Binding-site contacts:
Ligand atom C8 contacts residue ASP526 of chain 1.F at 4.1 Å.
Ligand atom C1 contacts residue ASN529 of chain 1.F at 1.4 Å.
Ligand atom C7 contacts residue SER403 of chain 1.F at 3.2 Å.
Ligand atom O5 contacts residue ASN529 of chain 1.F at 2.4 Å (h-bond).
Ligand atom O7 contacts residue ASN529 of chain 1.F at 3.7 Å.
Ligand atom O7 contacts residue SER403 of chain 1.F at 2.9 Å (h-bond).
Ligand atom C8 contacts residue SER403 of chain 1.F at 3.5 Å.
Ligand atom C4 contacts residue ASN529 of chain 1.F at 4.2 Å.
Ligand atom O7 contacts residue SER528 of chain 1.F at 4.1 Å.
Ligand atom C3 contacts residue ASN529 of chain 1.F at 3.8 Å.
Ligand atom C8 contacts residue SER528 of chain 1.F at 3.9 Å.
Ligand atom C5 contacts residue ASN529 of chain 1.F at 3.7 Å.
Ligand atom C2 contacts residue ASN529 of chain 1.F at 2.4 Å.
Ligand atom N2 contacts residue ASN529 of chain 1.F at 2.9 Å (h-bond).
Ligand atom C7 contacts residue SER528 of chain 1.F at 4.3 Å.
Ligand atom C3 contacts residue SER403 of chain 1.F at 4.1 Å.
Ligand atom C7 contacts residue ASN529 of chain 1.F at 3.5 Å.
Ligand atom O3 contacts residue SER403 of chain 1.F at 3.9 Å.
Ligand atom N2 contacts residue SER403 of chain 1.F at 4.0 Å.

Sequence of chain 1.F:
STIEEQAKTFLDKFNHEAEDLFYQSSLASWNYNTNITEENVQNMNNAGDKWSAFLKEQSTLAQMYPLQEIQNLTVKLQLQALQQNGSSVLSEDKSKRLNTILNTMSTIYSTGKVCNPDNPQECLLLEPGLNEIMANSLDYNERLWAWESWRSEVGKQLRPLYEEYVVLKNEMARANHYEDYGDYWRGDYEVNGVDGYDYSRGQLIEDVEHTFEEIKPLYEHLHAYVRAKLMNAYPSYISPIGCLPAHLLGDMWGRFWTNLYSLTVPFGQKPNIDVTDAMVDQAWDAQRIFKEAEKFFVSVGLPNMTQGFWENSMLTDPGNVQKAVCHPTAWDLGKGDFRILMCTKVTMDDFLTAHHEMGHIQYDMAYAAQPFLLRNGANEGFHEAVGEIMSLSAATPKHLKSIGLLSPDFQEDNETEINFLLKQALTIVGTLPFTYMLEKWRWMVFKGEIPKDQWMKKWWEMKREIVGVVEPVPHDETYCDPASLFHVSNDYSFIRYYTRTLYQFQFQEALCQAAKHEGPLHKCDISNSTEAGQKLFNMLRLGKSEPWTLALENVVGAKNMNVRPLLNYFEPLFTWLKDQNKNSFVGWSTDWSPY

A small-molecule ligand and the protein it binds are described below.
Small molecule (SMILES): CC(=O)N[C@H]1[C@H](O[C@H]2[C@H](O)[C@@H](NC(C)=O)CO[C@@H]2CO)O[C@H](CO)[C@@H](O)[C@@H]1O